The small molecule below binds the protein below.
Small molecule (SMILES): C=C(/N=C/c1c(COP(=O)(O)O)cnc(C)c1O)C(=O)O

Sequence of chain 1.A:
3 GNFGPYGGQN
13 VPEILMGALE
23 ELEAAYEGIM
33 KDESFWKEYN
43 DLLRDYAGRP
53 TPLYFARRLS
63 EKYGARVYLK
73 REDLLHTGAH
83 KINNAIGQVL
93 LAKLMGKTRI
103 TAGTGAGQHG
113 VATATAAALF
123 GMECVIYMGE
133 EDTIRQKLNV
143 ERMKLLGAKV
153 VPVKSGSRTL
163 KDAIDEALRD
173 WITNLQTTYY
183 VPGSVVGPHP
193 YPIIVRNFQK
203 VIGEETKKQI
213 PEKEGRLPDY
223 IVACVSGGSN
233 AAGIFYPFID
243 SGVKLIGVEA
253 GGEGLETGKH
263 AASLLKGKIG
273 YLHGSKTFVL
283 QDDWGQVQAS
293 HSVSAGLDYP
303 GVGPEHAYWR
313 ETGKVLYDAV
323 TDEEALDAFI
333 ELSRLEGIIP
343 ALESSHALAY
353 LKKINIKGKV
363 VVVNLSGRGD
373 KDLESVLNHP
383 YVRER

Binding-site contacts:
Ligand atom OXT contacts residue GLY107 of chain 1.A at 2.8 Å (h-bond).
Ligand atom CB contacts residue GLY298 of chain 1.A at 3.6 Å.
Ligand atom N contacts residue LYS83 of chain 1.A at 3.3 Å.
Ligand atom P contacts residue SER231 of chain 1.A at 3.3 Å.
Ligand atom OXT contacts residue HIS111 of chain 1.A at 3.4 Å.
Ligand atom O contacts residue HIS111 of chain 1.A at 2.8 Å (h-bond).
Ligand atom OP1 contacts residue HIS82 of chain 1.A at 3.4 Å (h-bond).
Ligand atom OP1 contacts residue SER231 of chain 1.A at 3.4 Å (h-bond).
Ligand atom O contacts residue ALA108 of chain 1.A at 3.5 Å.
Ligand atom O contacts residue THR106 of chain 1.A at 3.5 Å (h-bond).
Ligand atom OP2 contacts residue GLY230 of chain 1.A at 2.7 Å (h-bond).
Ligand atom C contacts residue THR106 of chain 1.A at 3.4 Å.
Ligand atom C contacts residue HIS111 of chain 1.A at 3.6 Å.
Ligand atom OP3 contacts residue GLY230 of chain 1.A at 3.4 Å (h-bond).
Ligand atom N1 contacts residue SER368 of chain 1.A at 2.6 Å (h-bond).
Ligand atom OP4 contacts residue LYS83 of chain 1.A at 3.1 Å (salt-bridge).
Ligand atom C contacts residue GLY107 of chain 1.A at 3.6 Å.
Ligand atom N contacts residue ALA108 of chain 1.A at 3.6 Å.
Ligand atom O3 contacts residue GLN110 of chain 1.A at 3.5 Å.
Ligand atom CB contacts residue QOX1 of chain 1.E at 3.5 Å.
Ligand atom N1 contacts residue GLU345 of chain 1.A at 3.4 Å.
Ligand atom C6 contacts residue GLU345 of chain 1.A at 3.5 Å.
Ligand atom O contacts residue GLN110 of chain 1.A at 2.9 Å (h-bond).
Ligand atom OP3 contacts residue SER231 of chain 1.A at 2.7 Å (h-bond).
Ligand atom OXT contacts residue THR106 of chain 1.A at 2.6 Å (h-bond).
Ligand atom C6 contacts residue ASN232 of chain 1.A at 3.6 Å.
Ligand atom P contacts residue GLY230 of chain 1.A at 3.5 Å.
Ligand atom C4A contacts residue GLY298 of chain 1.A at 3.6 Å.
Ligand atom OP3 contacts residue SER186 of chain 1.A at 2.6 Å (h-bond).
Ligand atom C4A contacts residue LYS83 of chain 1.A at 3.3 Å.
Ligand atom OP2 contacts residue SER228 of chain 1.A at 3.1 Å (h-bond).
Ligand atom C6 contacts residue SER368 of chain 1.A at 3.4 Å.
Ligand atom C2 contacts residue SER368 of chain 1.A at 3.6 Å.
Ligand atom N1 contacts residue HIS82 of chain 1.A at 3.6 Å.
Ligand atom OP2 contacts residue SER231 of chain 1.A at 3.6 Å (h-bond).
Ligand atom C contacts residue ALA108 of chain 1.A at 3.4 Å (hydrophobic).
Ligand atom OP3 contacts residue LYS83 of chain 1.A at 3.2 Å (salt-bridge).
Ligand atom OP2 contacts residue GLY229 of chain 1.A at 3.4 Å (h-bond).
Ligand atom OP1 contacts residue ASN232 of chain 1.A at 2.7 Å (h-bond).
Ligand atom O contacts residue GLY109 of chain 1.A at 3.5 Å (h-bond).